Sequence of chain 1.E:
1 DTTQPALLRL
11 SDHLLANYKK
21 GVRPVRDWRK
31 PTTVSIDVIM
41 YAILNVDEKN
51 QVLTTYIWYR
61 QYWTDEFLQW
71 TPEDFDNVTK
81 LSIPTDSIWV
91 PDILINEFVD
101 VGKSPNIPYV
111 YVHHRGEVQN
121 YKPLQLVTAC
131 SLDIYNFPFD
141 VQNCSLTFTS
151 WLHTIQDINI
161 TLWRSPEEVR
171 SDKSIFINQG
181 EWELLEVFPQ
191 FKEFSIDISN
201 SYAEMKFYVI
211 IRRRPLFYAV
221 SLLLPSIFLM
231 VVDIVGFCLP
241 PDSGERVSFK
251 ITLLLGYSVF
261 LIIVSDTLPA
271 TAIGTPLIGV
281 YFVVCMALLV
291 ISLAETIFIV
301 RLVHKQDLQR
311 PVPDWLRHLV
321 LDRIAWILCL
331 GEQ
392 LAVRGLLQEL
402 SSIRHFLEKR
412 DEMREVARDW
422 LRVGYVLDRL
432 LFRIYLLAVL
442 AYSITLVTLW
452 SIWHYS

Binding-site contacts:
Ligand atom C7 contacts residue PHE191 of chain 1.E at 4.1 Å (hydrophobic).
Ligand atom C5 contacts residue PHE191 of chain 1.E at 3.7 Å (hydrophobic).
Ligand atom C6 contacts residue ILE160 of chain 1.E at 4.2 Å (hydrophobic).
Ligand atom O7 contacts residue PHE191 of chain 1.E at 4.1 Å.
Ligand atom C1 contacts residue PHE191 of chain 1.E at 4.4 Å (hydrophobic).
Ligand atom C6 contacts residue PHE191 of chain 1.E at 4.1 Å (hydrophobic).
Ligand atom C8 contacts residue PHE191 of chain 1.E at 3.7 Å (hydrophobic).
Ligand atom C5 contacts residue ASN159 of chain 1.E at 3.7 Å.
Ligand atom C6 contacts residue BMA1 of chain 1.CA at 3.4 Å.
Ligand atom C4 contacts residue ASN159 of chain 1.E at 4.2 Å.
Ligand atom C8 contacts residue ILE155 of chain 1.E at 4.4 Å (hydrophobic).
Ligand atom O5 contacts residue THR161 of chain 1.E at 3.9 Å.
Ligand atom C6 contacts residue THR161 of chain 1.E at 3.8 Å.
Ligand atom O6 contacts residue ASN159 of chain 1.E at 4.5 Å.
Ligand atom O6 contacts residue PHE191 of chain 1.E at 3.3 Å.
Ligand atom O5 contacts residue ASN159 of chain 1.E at 2.4 Å (h-bond).
Ligand atom O5 contacts residue ILE160 of chain 1.E at 4.0 Å.
Ligand atom C3 contacts residue BMA1 of chain 1.CA at 3.5 Å.
Ligand atom C2 contacts residue ASN159 of chain 1.E at 2.5 Å.
Ligand atom C5 contacts residue THR161 of chain 1.E at 4.5 Å.
Ligand atom C7 contacts residue ASN159 of chain 1.E at 3.3 Å.
Ligand atom O6 contacts residue BMA1 of chain 1.CA at 4.2 Å.
Ligand atom C8 contacts residue ASN159 of chain 1.E at 4.4 Å.
Ligand atom O7 contacts residue ASN159 of chain 1.E at 3.3 Å (h-bond).
Ligand atom O4 contacts residue BMA1 of chain 1.CA at 1.4 Å.
Ligand atom N2 contacts residue ASN159 of chain 1.E at 2.9 Å (h-bond).
Ligand atom C5 contacts residue BMA1 of chain 1.CA at 3.6 Å.
Ligand atom C4 contacts residue BMA1 of chain 1.CA at 2.8 Å.
Ligand atom C3 contacts residue ASN159 of chain 1.E at 3.8 Å.
Ligand atom C1 contacts residue ASN159 of chain 1.E at 1.4 Å.
Ligand atom O6 contacts residue ILE160 of chain 1.E at 3.1 Å (h-bond).
Ligand atom O6 contacts residue THR161 of chain 1.E at 3.7 Å.
Ligand atom O3 contacts residue BMA1 of chain 1.CA at 3.5 Å (h-bond).
Ligand atom O5 contacts residue PHE191 of chain 1.E at 4.1 Å.

A small-molecule ligand and the protein it binds are described below.
Small molecule (SMILES): CC(=O)N[C@H]1[C@H](O[C@H]2[C@H](O)[C@@H](NC(C)=O)CO[C@@H]2CO)O[C@H](CO)[C@@H](O)[C@@H]1O